Binding-site contacts:
Ligand atom O11 contacts residue GLY138 of chain 1.L at 3.5 Å.
Ligand atom N3 contacts residue GLU157 of chain 1.I at 2.7 Å (salt-bridge).
Ligand atom O13 contacts residue VAL155 of chain 1.I at 3.4 Å.
Ligand atom O4 contacts residue ARG71 of chain 1.E at 3.2 Å.
Ligand atom C8 contacts residue SER140 of chain 1.L at 3.3 Å.
Ligand atom C10 contacts residue LEU139 of chain 1.L at 3.6 Å (hydrophobic).
Ligand atom O11 contacts residue SER140 of chain 1.L at 2.6 Å (h-bond).
Ligand atom O5 contacts residue ARG190 of chain 1.I at 3.4 Å (salt-bridge).
Ligand atom O2 contacts residue LYS141 of chain 1.L at 2.7 Å (salt-bridge).
Ligand atom O11 contacts residue LYS141 of chain 1.L at 3.4 Å.
Ligand atom O contacts residue PHE96 of chain 1.L at 3.3 Å.
Ligand atom O8 contacts residue SER140 of chain 1.L at 3.2 Å (h-bond).
Ligand atom O5 contacts residue HIS118 of chain 1.I at 2.7 Å (h-bond).
Ligand atom O1 contacts residue LYS141 of chain 1.L at 3.6 Å.
Ligand atom O13 contacts residue HIS184 of chain 1.I at 3.3 Å.
Ligand atom O3 contacts residue ARG71 of chain 1.E at 2.9 Å (salt-bridge).
Ligand atom O9 contacts residue ARG144 of chain 1.L at 3.0 Å (salt-bridge).
Ligand atom O10 contacts residue ARG144 of chain 1.L at 2.9 Å (salt-bridge).
Ligand atom N1 contacts residue GLY138 of chain 1.L at 3.3 Å.
Ligand atom C contacts residue LEU139 of chain 1.L at 3.4 Å (hydrophobic).
Ligand atom O7 contacts residue LYS141 of chain 1.L at 3.6 Å.
Ligand atom O9 contacts residue ARG190 of chain 1.I at 3.1 Å (salt-bridge).
Ligand atom O8 contacts residue ARG190 of chain 1.I at 2.5 Å (salt-bridge).
Ligand atom N contacts residue LEU137 of chain 1.L at 2.9 Å (h-bond).
Ligand atom N contacts residue GLU157 of chain 1.I at 2.8 Å (salt-bridge).
Ligand atom O10 contacts residue SER140 of chain 1.L at 2.6 Å (h-bond).
Ligand atom N3 contacts residue LEU139 of chain 1.L at 3.5 Å.
Ligand atom N1 contacts residue LEU139 of chain 1.L at 3.2 Å (h-bond).
Ligand atom C5 contacts residue GLY138 of chain 1.L at 3.6 Å.
Ligand atom P2 contacts residue SER140 of chain 1.L at 3.4 Å.
Ligand atom P contacts residue ASN92 of chain 1.L at 3.6 Å.
Ligand atom O2 contacts residue ASN92 of chain 1.L at 2.6 Å (h-bond).
Ligand atom C4 contacts residue HIS117 of chain 1.I at 3.5 Å.
Ligand atom O13 contacts residue GLN156 of chain 1.I at 2.8 Å (h-bond).
Ligand atom O12 contacts residue SER140 of chain 1.L at 3.2 Å (h-bond).
Ligand atom O13 contacts residue GLU157 of chain 1.I at 3.6 Å.
Ligand atom C contacts residue GLU157 of chain 1.I at 3.5 Å.
Ligand atom P2 contacts residue ARG190 of chain 1.I at 3.4 Å.
Ligand atom O10 contacts residue LYS141 of chain 1.L at 3.2 Å (salt-bridge).
Ligand atom C10 contacts residue GLU157 of chain 1.I at 3.6 Å.

Sequence of chain 1.L:
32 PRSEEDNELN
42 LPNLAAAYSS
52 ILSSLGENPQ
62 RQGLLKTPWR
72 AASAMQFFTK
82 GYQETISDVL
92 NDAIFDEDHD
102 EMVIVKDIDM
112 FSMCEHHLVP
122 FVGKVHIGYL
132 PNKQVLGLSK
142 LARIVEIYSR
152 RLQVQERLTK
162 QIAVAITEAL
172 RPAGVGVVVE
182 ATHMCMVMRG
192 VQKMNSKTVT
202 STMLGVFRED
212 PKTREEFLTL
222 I

Sequence of chain 1.E:
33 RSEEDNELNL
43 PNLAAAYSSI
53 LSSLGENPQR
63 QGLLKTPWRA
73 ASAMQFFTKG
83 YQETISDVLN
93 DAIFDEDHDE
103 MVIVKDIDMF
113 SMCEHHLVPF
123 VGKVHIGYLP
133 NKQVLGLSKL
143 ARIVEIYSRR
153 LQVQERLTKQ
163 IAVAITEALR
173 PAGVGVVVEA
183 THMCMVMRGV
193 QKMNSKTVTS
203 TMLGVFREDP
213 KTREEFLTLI

The protein below binds the small molecule below.
Small molecule (SMILES): Nc1nc2c(ccn2[C@@H]2O[C@H](COP(=O)(O)OP(=O)(O)OP(=O)(O)O)[C@@H](O)[C@H]2O)c(=O)[nH]1

Sequence of chain 1.I:
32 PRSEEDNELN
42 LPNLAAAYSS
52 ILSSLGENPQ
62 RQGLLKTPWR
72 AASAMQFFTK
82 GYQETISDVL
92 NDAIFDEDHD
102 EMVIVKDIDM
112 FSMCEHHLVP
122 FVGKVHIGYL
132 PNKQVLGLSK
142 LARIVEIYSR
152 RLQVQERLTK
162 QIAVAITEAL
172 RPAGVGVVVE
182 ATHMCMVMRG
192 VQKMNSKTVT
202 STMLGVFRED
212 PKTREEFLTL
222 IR